Binding-site contacts:
Ligand atom CD1 contacts residue ILE434 of chain 8.OA at 4.1 Å (hydrophobic).
Ligand atom CE1 contacts residue PRO438 of chain 8.OA at 3.8 Å (hydrophobic).
Ligand atom CZ contacts residue PRO438 of chain 8.OA at 3.4 Å (hydrophobic).
Ligand atom CD1 contacts residue PRO438 of chain 8.OA at 4.4 Å (hydrophobic).
Ligand atom CD2 contacts residue ARG442 of chain 8.OA at 3.5 Å.
Ligand atom CE1 contacts residue ILE434 of chain 8.OA at 3.9 Å (hydrophobic).
Ligand atom N contacts residue ASN492 of chain 8.OA at 3.3 Å (h-bond).
Ligand atom CE1 contacts residue PHE496 of chain 8.OA at 3.6 Å (hydrophobic).
Ligand atom N contacts residue SER491 of chain 8.OA at 4.1 Å.
Ligand atom CD1 contacts residue ASN492 of chain 8.OA at 3.9 Å.
Ligand atom O contacts residue ARG442 of chain 8.OA at 4.3 Å.
Ligand atom CG contacts residue GLY495 of chain 8.OA at 4.4 Å.
Ligand atom CZ contacts residue PHE496 of chain 8.OA at 3.9 Å (hydrophobic).
Ligand atom CD1 contacts residue PHE496 of chain 8.OA at 3.7 Å (hydrophobic).
Ligand atom O contacts residue PRO438 of chain 8.OA at 4.0 Å.
Ligand atom CG contacts residue ASN492 of chain 8.OA at 4.3 Å.
Ligand atom CB contacts residue GLY495 of chain 8.OA at 3.9 Å.
Ligand atom O contacts residue ASN492 of chain 8.OA at 4.2 Å.
Ligand atom CD2 contacts residue PRO438 of chain 8.OA at 4.4 Å (hydrophobic).
Ligand atom CA contacts residue ARG442 of chain 8.OA at 3.6 Å.
Ligand atom C contacts residue ASN492 of chain 8.OA at 4.0 Å.
Ligand atom N contacts residue ARG442 of chain 8.OA at 4.2 Å.
Ligand atom C contacts residue ARG442 of chain 8.OA at 4.4 Å.
Ligand atom CE2 contacts residue ARG442 of chain 8.OA at 3.6 Å.
Ligand atom CA contacts residue ASN492 of chain 8.OA at 3.3 Å.
Ligand atom CB contacts residue ASN492 of chain 8.OA at 3.8 Å.
Ligand atom CE2 contacts residue PRO438 of chain 8.OA at 3.7 Å (hydrophobic).
Ligand atom CB contacts residue PHE496 of chain 8.OA at 3.9 Å (hydrophobic).
Ligand atom CG contacts residue PHE496 of chain 8.OA at 4.0 Å (hydrophobic).

Sequence of chain 8.OA:
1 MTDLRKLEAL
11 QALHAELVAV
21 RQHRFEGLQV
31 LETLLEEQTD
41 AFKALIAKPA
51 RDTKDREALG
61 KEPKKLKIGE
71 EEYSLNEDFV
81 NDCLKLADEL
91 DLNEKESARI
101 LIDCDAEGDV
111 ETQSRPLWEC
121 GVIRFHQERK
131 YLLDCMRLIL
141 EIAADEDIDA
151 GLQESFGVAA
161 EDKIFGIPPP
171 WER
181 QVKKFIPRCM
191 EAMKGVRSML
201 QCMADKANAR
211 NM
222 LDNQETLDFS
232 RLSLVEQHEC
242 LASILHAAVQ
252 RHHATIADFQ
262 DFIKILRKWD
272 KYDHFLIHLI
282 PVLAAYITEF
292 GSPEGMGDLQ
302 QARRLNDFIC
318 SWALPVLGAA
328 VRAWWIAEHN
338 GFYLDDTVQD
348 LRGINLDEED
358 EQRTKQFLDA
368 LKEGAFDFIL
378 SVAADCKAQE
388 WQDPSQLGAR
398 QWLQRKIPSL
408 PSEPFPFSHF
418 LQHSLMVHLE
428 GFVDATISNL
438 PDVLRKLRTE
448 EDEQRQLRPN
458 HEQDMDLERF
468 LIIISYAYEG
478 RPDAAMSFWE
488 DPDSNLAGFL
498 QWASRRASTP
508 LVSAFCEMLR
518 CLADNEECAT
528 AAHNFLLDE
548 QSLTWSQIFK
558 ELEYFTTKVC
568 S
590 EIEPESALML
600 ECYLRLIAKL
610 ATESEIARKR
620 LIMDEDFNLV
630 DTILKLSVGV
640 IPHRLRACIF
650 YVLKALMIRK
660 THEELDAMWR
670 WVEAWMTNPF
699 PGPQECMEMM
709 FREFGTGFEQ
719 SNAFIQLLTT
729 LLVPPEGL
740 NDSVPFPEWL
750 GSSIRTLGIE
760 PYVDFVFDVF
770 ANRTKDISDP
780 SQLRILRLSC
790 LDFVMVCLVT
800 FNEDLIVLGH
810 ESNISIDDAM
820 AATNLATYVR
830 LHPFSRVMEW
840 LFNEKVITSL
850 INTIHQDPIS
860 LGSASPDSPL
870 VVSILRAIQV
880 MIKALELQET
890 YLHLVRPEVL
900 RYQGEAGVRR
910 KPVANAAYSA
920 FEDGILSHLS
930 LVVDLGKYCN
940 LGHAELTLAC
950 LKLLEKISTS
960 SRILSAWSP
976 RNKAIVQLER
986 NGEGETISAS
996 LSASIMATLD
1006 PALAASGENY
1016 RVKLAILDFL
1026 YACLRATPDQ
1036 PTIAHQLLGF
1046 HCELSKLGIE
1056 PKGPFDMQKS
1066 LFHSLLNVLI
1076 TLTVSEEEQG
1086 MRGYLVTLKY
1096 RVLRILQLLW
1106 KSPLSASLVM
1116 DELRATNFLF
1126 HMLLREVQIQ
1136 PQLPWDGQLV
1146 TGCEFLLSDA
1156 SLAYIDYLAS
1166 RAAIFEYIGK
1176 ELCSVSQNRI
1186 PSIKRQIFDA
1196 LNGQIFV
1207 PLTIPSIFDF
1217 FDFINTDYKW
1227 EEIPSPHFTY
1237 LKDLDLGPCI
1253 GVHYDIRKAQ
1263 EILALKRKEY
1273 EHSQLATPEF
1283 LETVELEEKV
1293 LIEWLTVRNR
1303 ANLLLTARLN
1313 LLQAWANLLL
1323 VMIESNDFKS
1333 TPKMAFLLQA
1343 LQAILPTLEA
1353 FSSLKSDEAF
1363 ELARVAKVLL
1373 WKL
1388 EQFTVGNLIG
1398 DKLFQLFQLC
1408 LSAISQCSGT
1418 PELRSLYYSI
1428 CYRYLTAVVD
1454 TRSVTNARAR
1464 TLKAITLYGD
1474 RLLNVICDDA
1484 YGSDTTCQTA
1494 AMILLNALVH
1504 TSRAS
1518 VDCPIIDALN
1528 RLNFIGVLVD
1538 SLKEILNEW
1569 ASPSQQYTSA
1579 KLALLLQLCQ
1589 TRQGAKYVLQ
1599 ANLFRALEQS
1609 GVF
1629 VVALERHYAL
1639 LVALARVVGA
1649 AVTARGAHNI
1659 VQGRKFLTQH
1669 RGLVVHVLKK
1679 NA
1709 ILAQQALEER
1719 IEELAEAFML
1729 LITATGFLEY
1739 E

A protein and the small-molecule ligand that binds it are described below.
Small molecule (SMILES): N[C@@H](Cc1ccccc1)C(=O)NCC=O